Binding-site contacts:
Ligand atom O2P contacts residue PRO631 of chain 1.T at 3.8 Å.
Ligand atom C5 contacts residue PRO631 of chain 1.T at 4.4 Å (hydrophobic).
Ligand atom C6 contacts residue PRO631 of chain 1.T at 4.0 Å (hydrophobic).
Ligand atom N1 contacts residue VAL418 of chain 1.T at 3.8 Å.
Ligand atom N7 contacts residue PRO419 of chain 1.T at 4.4 Å.
Ligand atom C6 contacts residue VAL418 of chain 1.T at 3.8 Å (hydrophobic).
Ligand atom O5' contacts residue PHE629 of chain 1.T at 4.2 Å.
Ligand atom N3 contacts residue PRO419 of chain 1.T at 4.3 Å.
Ligand atom N7 contacts residue ASP609 of chain 1.T at 4.5 Å.
Ligand atom C2 contacts residue GLY639 of chain 1.T at 3.7 Å.
Ligand atom N6 contacts residue SER632 of chain 1.T at 3.9 Å.
Ligand atom O2P contacts residue PHE629 of chain 1.T at 4.0 Å.
Ligand atom N7 contacts residue SER632 of chain 1.T at 3.8 Å.
Ligand atom C5 contacts residue SER632 of chain 1.T at 4.3 Å.
Ligand atom O5' contacts residue PRO631 of chain 1.T at 4.1 Å.
Ligand atom N9 contacts residue HIS630 of chain 1.T at 4.2 Å.
Ligand atom C8 contacts residue HIS630 of chain 1.T at 3.4 Å.
Ligand atom O4' contacts residue PRO631 of chain 1.T at 3.8 Å.
Ligand atom N1 contacts residue PRO631 of chain 1.T at 4.2 Å.
Ligand atom N9 contacts residue PRO419 of chain 1.T at 4.2 Å.
Ligand atom O4' contacts residue HIS630 of chain 1.T at 4.4 Å.
Ligand atom C6 contacts residue GLY639 of chain 1.T at 3.7 Å.
Ligand atom C2 contacts residue PRO419 of chain 1.T at 4.4 Å (hydrophobic).
Ligand atom C5 contacts residue PRO419 of chain 1.T at 4.2 Å (hydrophobic).
Ligand atom N7 contacts residue HIS630 of chain 1.T at 4.1 Å.
Ligand atom C2' contacts residue PRO419 of chain 1.T at 4.0 Å (hydrophobic).
Ligand atom N6 contacts residue PRO631 of chain 1.T at 3.9 Å.
Ligand atom N6 contacts residue GLY637 of chain 1.T at 4.0 Å.
Ligand atom N6 contacts residue VAL418 of chain 1.T at 3.6 Å.
Ligand atom O2P contacts residue HIS628 of chain 1.T at 4.3 Å.
Ligand atom N1 contacts residue GLY639 of chain 1.T at 2.9 Å (h-bond).
Ligand atom C4 contacts residue PRO419 of chain 1.T at 4.2 Å (hydrophobic).
Ligand atom N1 contacts residue ILE622 of chain 1.T at 4.4 Å.
Ligand atom N6 contacts residue GLY639 of chain 1.T at 2.8 Å (h-bond).
Ligand atom C8 contacts residue PRO419 of chain 1.T at 4.3 Å (hydrophobic).
Ligand atom N6 contacts residue PHE638 of chain 1.T at 3.8 Å.
Ligand atom C6 contacts residue SER632 of chain 1.T at 4.3 Å.
Ligand atom N6 contacts residue PRO633 of chain 1.T at 4.1 Å.
Ligand atom C6 contacts residue PRO419 of chain 1.T at 4.4 Å (hydrophobic).
Ligand atom C1' contacts residue HIS630 of chain 1.T at 4.0 Å.

The protein below binds the small molecule below.
Small molecule (SMILES): Nc1ncnc2c1ncn2[C@H]1C[C@H](O)[C@@H](COP(=O)(O)O)O1

Sequence of chain 1.T:
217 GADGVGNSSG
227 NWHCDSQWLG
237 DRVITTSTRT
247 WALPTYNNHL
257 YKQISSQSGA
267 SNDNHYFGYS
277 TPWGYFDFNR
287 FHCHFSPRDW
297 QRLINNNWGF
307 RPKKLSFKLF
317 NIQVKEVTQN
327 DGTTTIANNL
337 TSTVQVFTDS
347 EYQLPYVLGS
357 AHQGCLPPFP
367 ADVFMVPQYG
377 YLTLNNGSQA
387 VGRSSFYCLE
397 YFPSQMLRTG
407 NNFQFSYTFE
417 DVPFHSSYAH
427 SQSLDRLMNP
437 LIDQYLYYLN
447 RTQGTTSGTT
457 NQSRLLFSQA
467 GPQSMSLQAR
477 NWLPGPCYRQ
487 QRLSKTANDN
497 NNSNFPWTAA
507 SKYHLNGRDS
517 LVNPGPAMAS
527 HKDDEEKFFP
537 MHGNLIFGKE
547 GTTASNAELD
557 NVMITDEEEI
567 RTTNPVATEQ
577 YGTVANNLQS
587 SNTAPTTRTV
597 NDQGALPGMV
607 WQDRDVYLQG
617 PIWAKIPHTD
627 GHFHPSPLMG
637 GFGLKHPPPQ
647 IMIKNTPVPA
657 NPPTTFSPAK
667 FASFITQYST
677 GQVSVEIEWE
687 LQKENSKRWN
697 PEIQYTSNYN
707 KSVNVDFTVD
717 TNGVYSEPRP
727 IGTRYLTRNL